Binding-site contacts:
Ligand atom C4 contacts residue ILE183 of chain 47.A at 4.2 Å (hydrophobic).
Ligand atom O contacts residue VAL113 of chain 47.A at 4.0 Å.
Ligand atom C contacts residue TYR210 of chain 47.A at 4.1 Å (hydrophobic).
Ligand atom C2 contacts residue TYR146 of chain 47.A at 3.9 Å (hydrophobic).
Ligand atom O contacts residue TYR192 of chain 47.A at 3.9 Å.
Ligand atom OXT contacts residue TYR210 of chain 47.A at 3.0 Å (h-bond).
Ligand atom N contacts residue TYR146 of chain 47.A at 4.1 Å.
Ligand atom C10 contacts residue TYR192 of chain 47.A at 4.3 Å (hydrophobic).
Ligand atom C7 contacts residue ILE95 of chain 47.A at 4.3 Å (hydrophobic).
Ligand atom N contacts residue MET181 of chain 47.A at 3.9 Å.
Ligand atom C contacts residue TYR192 of chain 47.A at 4.2 Å (hydrophobic).
Ligand atom C5 contacts residue ILE95 of chain 47.A at 3.8 Å (hydrophobic).
Ligand atom C5 contacts residue ILE183 of chain 47.A at 4.4 Å (hydrophobic).
Ligand atom C1 contacts residue ILE183 of chain 47.A at 4.2 Å (hydrophobic).
Ligand atom O contacts residue LEU107 of chain 47.A at 4.4 Å.
Ligand atom C6 contacts residue TYR192 of chain 47.A at 4.4 Å (hydrophobic).
Ligand atom C7 contacts residue PHE240 of chain 47.A at 3.9 Å (hydrophobic).
Ligand atom C3 contacts residue ILE95 of chain 47.A at 4.2 Å (hydrophobic).
Ligand atom N contacts residue ILE219 of chain 47.A at 4.0 Å.
Ligand atom O contacts residue ASN194 of chain 47.A at 3.0 Å (h-bond).
Ligand atom C9 contacts residue PHE240 of chain 47.A at 4.1 Å (hydrophobic).
Ligand atom OXT contacts residue MET216 of chain 47.A at 4.2 Å.
Ligand atom CA2 contacts residue PHE115 of chain 47.A at 4.3 Å (hydrophobic).
Ligand atom C4 contacts residue ILE95 of chain 47.A at 4.0 Å (hydrophobic).
Ligand atom C1 contacts residue ILE219 of chain 47.A at 4.1 Å (hydrophobic).
Ligand atom C3 contacts residue ILE183 of chain 47.A at 3.7 Å (hydrophobic).
Ligand atom C5 contacts residue PHE240 of chain 47.A at 4.1 Å (hydrophobic).
Ligand atom C10 contacts residue MET216 of chain 47.A at 3.6 Å (hydrophobic).
Ligand atom C9 contacts residue PHE115 of chain 47.A at 4.1 Å (hydrophobic).
Ligand atom C7 contacts residue TYR192 of chain 47.A at 4.4 Å (hydrophobic).
Ligand atom OXT contacts residue ASN194 of chain 47.A at 4.3 Å.
Ligand atom C1 contacts residue VAL119 of chain 47.A at 4.2 Å (hydrophobic).
Ligand atom C6 contacts residue ILE95 of chain 47.A at 4.1 Å (hydrophobic).
Ligand atom C2 contacts residue ILE183 of chain 47.A at 4.2 Å (hydrophobic).
Ligand atom C7 contacts residue VAL117 of chain 47.A at 4.3 Å (hydrophobic).
Ligand atom C contacts residue ASN194 of chain 47.A at 4.0 Å.
Ligand atom C8 contacts residue TYR192 of chain 47.A at 3.6 Å (hydrophobic).
Ligand atom C2 contacts residue ILE95 of chain 47.A at 3.8 Å (hydrophobic).
Ligand atom C9 contacts residue TYR192 of chain 47.A at 4.1 Å (hydrophobic).
Ligand atom C8 contacts residue MET216 of chain 47.A at 3.9 Å (hydrophobic).

Sequence of chain 47.A:
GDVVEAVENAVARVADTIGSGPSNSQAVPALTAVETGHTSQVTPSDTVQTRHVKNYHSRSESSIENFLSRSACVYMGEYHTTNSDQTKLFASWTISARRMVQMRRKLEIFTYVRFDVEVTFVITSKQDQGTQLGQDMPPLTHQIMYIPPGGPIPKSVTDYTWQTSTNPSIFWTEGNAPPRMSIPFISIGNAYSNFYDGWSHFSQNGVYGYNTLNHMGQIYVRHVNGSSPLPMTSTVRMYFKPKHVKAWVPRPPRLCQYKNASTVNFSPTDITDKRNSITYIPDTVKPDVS

This protein binds this small molecule.
Small molecule (SMILES): NCCCCCCCCCCCC(=O)O